Binding-site contacts:
Ligand atom C8 contacts residue VAL349 of chain 1.K at 3.9 Å (hydrophobic).
Ligand atom O5 contacts residue THR365 of chain 1.K at 4.5 Å.
Ligand atom N2 contacts residue ASN363 of chain 1.K at 2.9 Å (h-bond).
Ligand atom C2 contacts residue THR365 of chain 1.K at 4.3 Å.
Ligand atom C3 contacts residue THR365 of chain 1.K at 4.4 Å.
Ligand atom C8 contacts residue MET350 of chain 1.K at 3.8 Å (hydrophobic).
Ligand atom C7 contacts residue MET350 of chain 1.K at 4.2 Å (hydrophobic).
Ligand atom C5 contacts residue ASN363 of chain 1.K at 3.7 Å.
Ligand atom C1 contacts residue THR365 of chain 1.K at 3.6 Å.
Ligand atom C3 contacts residue ASN363 of chain 1.K at 3.7 Å.
Ligand atom C2 contacts residue ASN363 of chain 1.K at 2.5 Å.
Ligand atom N2 contacts residue THR365 of chain 1.K at 3.5 Å.
Ligand atom O7 contacts residue MET350 of chain 1.K at 3.6 Å.
Ligand atom C7 contacts residue THR365 of chain 1.K at 4.3 Å.
Ligand atom O5 contacts residue ASN363 of chain 1.K at 2.4 Å (h-bond).
Ligand atom O7 contacts residue ASN363 of chain 1.K at 3.1 Å (h-bond).
Ligand atom C4 contacts residue ASN363 of chain 1.K at 4.3 Å.
Ligand atom C8 contacts residue THR365 of chain 1.K at 4.1 Å.
Ligand atom C7 contacts residue ASN363 of chain 1.K at 3.2 Å.
Ligand atom C1 contacts residue ASN363 of chain 1.K at 1.5 Å.
Ligand atom C8 contacts residue SER341 of chain 1.K at 4.0 Å.
Ligand atom C8 contacts residue ASN363 of chain 1.K at 3.7 Å.

A protein and the small-molecule ligand that binds it are described below.
Small molecule (SMILES): CC(=O)N[C@H]1[C@H](O[C@H]2[C@H](O)[C@@H](NC(C)=O)CO[C@@H]2CO)O[C@H](CO)[C@@H](O[C@@H]2O[C@H](CO)[C@@H](O)[C@H](O)[C@@H]2O)[C@@H]1O

Sequence of chain 1.K:
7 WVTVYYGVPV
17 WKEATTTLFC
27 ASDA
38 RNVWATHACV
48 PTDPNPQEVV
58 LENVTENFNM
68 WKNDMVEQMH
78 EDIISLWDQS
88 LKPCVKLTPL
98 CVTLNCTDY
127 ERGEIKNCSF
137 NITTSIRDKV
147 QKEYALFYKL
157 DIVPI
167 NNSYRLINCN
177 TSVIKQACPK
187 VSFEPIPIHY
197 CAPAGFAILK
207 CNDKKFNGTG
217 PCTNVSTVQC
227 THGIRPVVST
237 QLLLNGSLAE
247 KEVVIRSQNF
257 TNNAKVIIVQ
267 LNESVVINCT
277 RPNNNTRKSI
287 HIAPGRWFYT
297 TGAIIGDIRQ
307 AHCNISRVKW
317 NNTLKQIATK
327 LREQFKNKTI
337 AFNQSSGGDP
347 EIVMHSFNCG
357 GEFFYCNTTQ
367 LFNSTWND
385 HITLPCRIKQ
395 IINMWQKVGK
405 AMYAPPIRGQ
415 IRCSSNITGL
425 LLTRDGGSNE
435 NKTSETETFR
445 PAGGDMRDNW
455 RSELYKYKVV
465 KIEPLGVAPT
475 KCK